Sequence of chain 24.E:
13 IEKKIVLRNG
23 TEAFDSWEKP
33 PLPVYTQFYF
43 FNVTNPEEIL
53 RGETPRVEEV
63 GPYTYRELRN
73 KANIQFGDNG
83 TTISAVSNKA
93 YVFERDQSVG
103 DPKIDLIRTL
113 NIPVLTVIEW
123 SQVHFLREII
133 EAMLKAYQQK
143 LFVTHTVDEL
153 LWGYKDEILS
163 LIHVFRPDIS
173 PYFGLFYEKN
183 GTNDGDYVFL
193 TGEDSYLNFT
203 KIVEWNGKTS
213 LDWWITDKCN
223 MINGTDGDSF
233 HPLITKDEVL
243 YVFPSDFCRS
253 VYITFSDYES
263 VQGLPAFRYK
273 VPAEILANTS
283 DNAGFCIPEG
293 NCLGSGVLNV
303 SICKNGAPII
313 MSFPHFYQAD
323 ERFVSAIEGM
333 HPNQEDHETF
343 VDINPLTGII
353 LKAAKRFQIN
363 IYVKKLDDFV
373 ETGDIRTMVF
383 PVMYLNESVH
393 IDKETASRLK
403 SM

This small molecule binds to this protein.
Small molecule (SMILES): CC(=O)N[C@H]1[C@H](O[C@H]2[C@H](O)[C@@H](NC(C)=O)CO[C@@H]2CO)O[C@H](CO)[C@@H](O)[C@@H]1O

Binding-site contacts:
Ligand atom C7 contacts residue ASN280 of chain 24.E at 3.9 Å.
Ligand atom C2 contacts residue ASN280 of chain 24.E at 2.5 Å.
Ligand atom O7 contacts residue ASN280 of chain 24.E at 4.4 Å.
Ligand atom C5 contacts residue ASN280 of chain 24.E at 3.7 Å.
Ligand atom C1 contacts residue ASN280 of chain 24.E at 1.4 Å.
Ligand atom N2 contacts residue ASN280 of chain 24.E at 2.9 Å (h-bond).
Ligand atom C8 contacts residue ARG324 of chain 24.E at 4.2 Å.
Ligand atom O5 contacts residue ASN280 of chain 24.E at 2.4 Å (h-bond).
Ligand atom C8 contacts residue GLY296 of chain 24.E at 4.4 Å.
Ligand atom C3 contacts residue ASN280 of chain 24.E at 3.8 Å.
Ligand atom C4 contacts residue ASN280 of chain 24.E at 4.2 Å.